Binding-site contacts:
Ligand atom C3 contacts residue ASN771 of chain 1.D at 3.8 Å.
Ligand atom C4 contacts residue ASN771 of chain 1.D at 4.3 Å.
Ligand atom O6 contacts residue PRO767 of chain 1.D at 4.3 Å.
Ligand atom C6 contacts residue PRO767 of chain 1.D at 4.5 Å (hydrophobic).
Ligand atom O5 contacts residue PRO767 of chain 1.D at 4.5 Å.
Ligand atom C2 contacts residue ASN771 of chain 1.D at 2.5 Å.
Ligand atom C1 contacts residue ASN771 of chain 1.D at 1.4 Å.
Ligand atom O7 contacts residue ASN771 of chain 1.D at 4.4 Å.
Ligand atom C5 contacts residue ASN771 of chain 1.D at 3.7 Å.
Ligand atom C7 contacts residue ASN771 of chain 1.D at 3.9 Å.
Ligand atom O5 contacts residue TRP768 of chain 1.D at 4.1 Å.
Ligand atom O6 contacts residue TRP768 of chain 1.D at 4.3 Å.
Ligand atom C1 contacts residue TRP768 of chain 1.D at 4.1 Å (hydrophobic).
Ligand atom O5 contacts residue ASN771 of chain 1.D at 2.4 Å (h-bond).
Ligand atom N2 contacts residue ASN771 of chain 1.D at 2.9 Å (h-bond).

A protein and the small-molecule ligand that binds it are described below.
Small molecule (SMILES): CC(=O)N[C@@H]1[C@@H](O)[C@H](O)[C@@H](CO)O[C@H]1O

Sequence of chain 1.D:
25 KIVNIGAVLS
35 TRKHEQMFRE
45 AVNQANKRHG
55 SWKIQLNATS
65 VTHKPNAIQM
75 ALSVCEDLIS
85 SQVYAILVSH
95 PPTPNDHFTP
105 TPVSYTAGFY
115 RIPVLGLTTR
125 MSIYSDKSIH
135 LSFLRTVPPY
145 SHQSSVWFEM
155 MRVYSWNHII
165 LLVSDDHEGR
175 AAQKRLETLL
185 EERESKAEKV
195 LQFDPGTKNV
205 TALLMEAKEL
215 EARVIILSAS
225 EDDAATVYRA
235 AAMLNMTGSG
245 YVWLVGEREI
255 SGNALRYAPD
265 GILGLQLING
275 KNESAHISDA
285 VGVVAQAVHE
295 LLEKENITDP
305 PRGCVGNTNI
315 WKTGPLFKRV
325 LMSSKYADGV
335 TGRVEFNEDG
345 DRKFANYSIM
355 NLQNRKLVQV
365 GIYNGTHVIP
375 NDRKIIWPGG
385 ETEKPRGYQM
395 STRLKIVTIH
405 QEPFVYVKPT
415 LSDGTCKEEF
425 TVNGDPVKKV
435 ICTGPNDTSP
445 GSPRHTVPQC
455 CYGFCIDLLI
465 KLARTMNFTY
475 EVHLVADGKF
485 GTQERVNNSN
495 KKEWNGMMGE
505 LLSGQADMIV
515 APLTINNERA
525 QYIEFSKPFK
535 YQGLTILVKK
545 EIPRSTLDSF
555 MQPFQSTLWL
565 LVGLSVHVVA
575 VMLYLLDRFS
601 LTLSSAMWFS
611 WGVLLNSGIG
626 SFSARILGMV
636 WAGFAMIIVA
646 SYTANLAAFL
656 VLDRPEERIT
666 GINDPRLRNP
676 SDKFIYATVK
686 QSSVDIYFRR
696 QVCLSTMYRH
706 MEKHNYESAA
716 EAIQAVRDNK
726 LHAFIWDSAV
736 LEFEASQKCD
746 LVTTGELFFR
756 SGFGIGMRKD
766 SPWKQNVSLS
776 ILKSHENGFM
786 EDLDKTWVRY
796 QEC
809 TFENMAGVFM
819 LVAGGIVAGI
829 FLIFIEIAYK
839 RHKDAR